Sequence of chain 1.A:
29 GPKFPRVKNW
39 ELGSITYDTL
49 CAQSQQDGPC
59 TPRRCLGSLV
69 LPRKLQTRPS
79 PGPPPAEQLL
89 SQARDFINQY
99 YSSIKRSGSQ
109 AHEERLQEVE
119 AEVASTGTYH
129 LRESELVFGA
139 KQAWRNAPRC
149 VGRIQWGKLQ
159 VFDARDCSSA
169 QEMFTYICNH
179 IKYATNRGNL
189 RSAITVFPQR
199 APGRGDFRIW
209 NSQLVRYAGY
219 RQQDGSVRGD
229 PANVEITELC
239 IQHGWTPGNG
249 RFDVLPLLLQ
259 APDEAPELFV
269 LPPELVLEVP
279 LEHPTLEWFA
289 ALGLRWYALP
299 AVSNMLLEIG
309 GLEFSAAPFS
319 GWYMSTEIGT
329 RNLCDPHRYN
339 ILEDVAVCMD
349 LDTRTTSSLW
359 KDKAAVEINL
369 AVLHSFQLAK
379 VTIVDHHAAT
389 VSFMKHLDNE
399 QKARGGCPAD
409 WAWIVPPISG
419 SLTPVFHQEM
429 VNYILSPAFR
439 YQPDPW

Binding-site contacts:
Ligand atom N1 contacts residue HEM1 of chain 1.E at 3.5 Å.
Ligand atom S contacts residue HEM1 of chain 1.E at 3.7 Å.
Ligand atom N1 contacts residue GLU325 of chain 1.A at 2.8 Å (salt-bridge).
Ligand atom N1' contacts residue SER210 of chain 1.A at 3.6 Å.
Ligand atom N2' contacts residue TYR439 of chain 1.A at 3.9 Å.
Ligand atom C contacts residue PRO298 of chain 1.A at 4.0 Å (hydrophobic).
Ligand atom C3 contacts residue GLU325 of chain 1.A at 4.1 Å.
Ligand atom N2' contacts residue HEM1 of chain 1.E at 3.2 Å (h-bond).
Ligand atom C5 contacts residue GLU325 of chain 1.A at 4.0 Å.
Ligand atom N2 contacts residue GLU325 of chain 1.A at 2.5 Å (salt-bridge).
Ligand atom S contacts residue GLY319 of chain 1.A at 3.9 Å.
Ligand atom N2 contacts residue HEM1 of chain 1.E at 3.7 Å.
Ligand atom C6 contacts residue VAL300 of chain 1.A at 4.1 Å (hydrophobic).
Ligand atom CD contacts residue HEM1 of chain 1.E at 3.2 Å.
Ligand atom C contacts residue GLU325 of chain 1.A at 3.5 Å.
Ligand atom C3 contacts residue VAL300 of chain 1.A at 4.1 Å (hydrophobic).
Ligand atom S contacts residue PRO298 of chain 1.A at 3.7 Å.
Ligand atom CA contacts residue HEM1 of chain 1.E at 3.4 Å.
Ligand atom CB contacts residue PRO298 of chain 1.A at 3.9 Å (hydrophobic).
Ligand atom CB contacts residue PHE317 of chain 1.A at 3.6 Å (hydrophobic).
Ligand atom C2 contacts residue VAL300 of chain 1.A at 3.3 Å (hydrophobic).
Ligand atom C6 contacts residue PRO298 of chain 1.A at 3.5 Å (hydrophobic).
Ligand atom N1' contacts residue ASN302 of chain 1.A at 3.8 Å.
Ligand atom N1 contacts residue TRP320 of chain 1.A at 2.7 Å (h-bond).
Ligand atom C' contacts residue HEM1 of chain 1.E at 4.1 Å.
Ligand atom C5 contacts residue GLN211 of chain 1.A at 3.5 Å.
Ligand atom C contacts residue HEM1 of chain 1.E at 3.7 Å.
Ligand atom CB contacts residue VAL300 of chain 1.A at 3.6 Å (hydrophobic).
Ligand atom C5 contacts residue PRO298 of chain 1.A at 4.0 Å (hydrophobic).
Ligand atom CC contacts residue HEM1 of chain 1.E at 2.9 Å.
Ligand atom C4 contacts residue GLU325 of chain 1.A at 3.7 Å.
Ligand atom N1 contacts residue PRO298 of chain 1.A at 4.0 Å.
Ligand atom N1 contacts residue TYR321 of chain 1.A at 3.5 Å.
Ligand atom C' contacts residue VAL300 of chain 1.A at 3.9 Å (hydrophobic).
Ligand atom C6 contacts residue ALA299 of chain 1.A at 4.1 Å (hydrophobic).
Ligand atom C4 contacts residue GLN211 of chain 1.A at 3.8 Å.
Ligand atom CA contacts residue PHE317 of chain 1.A at 4.0 Å (hydrophobic).
Ligand atom C contacts residue TRP320 of chain 1.A at 3.9 Å (hydrophobic).
Ligand atom C1 contacts residue VAL300 of chain 1.A at 3.4 Å (hydrophobic).
Ligand atom N1' contacts residue VAL300 of chain 1.A at 4.0 Å.

This small molecule binds to this protein.
Small molecule (SMILES): [H]/N=C(\N)SCCc1cccc(CCSC(=N)N)c1